Binding-site contacts:
Ligand atom CB contacts residue TYR42 of chain 1.A at 3.3 Å (hydrophobic).
Ligand atom OE1 contacts residue TRP67 of chain 1.A at 3.6 Å.
Ligand atom CG contacts residue TRP67 of chain 1.A at 3.5 Å (hydrophobic).
Ligand atom C contacts residue TRP67 of chain 1.A at 4.0 Å (hydrophobic).
Ligand atom CA contacts residue ALA34 of chain 1.A at 3.8 Å (hydrophobic).
Ligand atom CB contacts residue TRP67 of chain 1.A at 3.5 Å (hydrophobic).
Ligand atom CB contacts residue TRP67 of chain 1.A at 3.7 Å (hydrophobic).
Ligand atom CG contacts residue TRP108 of chain 3.A at 4.0 Å (hydrophobic).
Ligand atom N contacts residue SER33 of chain 1.A at 3.0 Å.
Ligand atom NE2 contacts residue ALA74 of chain 1.A at 4.0 Å.
Ligand atom O contacts residue SER33 of chain 1.A at 4.0 Å.
Ligand atom CD contacts residue ARG72 of chain 1.A at 3.5 Å.
Ligand atom CB contacts residue LEU13 of chain 1.A at 4.0 Å (hydrophobic).
Ligand atom CE1 contacts residue SER76 of chain 1.A at 3.8 Å.
Ligand atom C contacts residue SER33 of chain 1.A at 3.8 Å.
Ligand atom CD2 contacts residue SER76 of chain 1.A at 3.4 Å.
Ligand atom CE1 contacts residue TRP67 of chain 1.A at 3.3 Å (hydrophobic).
Ligand atom OE1 contacts residue LEU98 of chain 1.A at 3.6 Å.
Ligand atom CG contacts residue TRP67 of chain 1.A at 4.0 Å (hydrophobic).
Ligand atom O contacts residue TRP67 of chain 1.A at 3.7 Å.
Ligand atom C contacts residue SER33 of chain 1.A at 3.8 Å.
Ligand atom CG contacts residue ALA74 of chain 1.A at 3.3 Å (hydrophobic).
Ligand atom N contacts residue SER40 of chain 1.A at 3.6 Å.
Ligand atom CA contacts residue TRP67 of chain 1.A at 4.1 Å (hydrophobic).
Ligand atom NE2 contacts residue TRP96 of chain 1.A at 3.5 Å.
Ligand atom CH3 contacts residue LYS109 of chain 3.A at 3.6 Å.
Ligand atom O contacts residue ARG72 of chain 1.A at 3.7 Å.
Ligand atom NE2 contacts residue TRP67 of chain 1.A at 3.4 Å.
Ligand atom NE2 contacts residue LEU98 of chain 1.A at 4.0 Å.
Ligand atom N contacts residue ALA34 of chain 1.A at 3.7 Å.
Ligand atom CB contacts residue TRP108 of chain 3.A at 4.1 Å (hydrophobic).
Ligand atom O contacts residue SER33 of chain 1.A at 3.8 Å.
Ligand atom CD contacts residue ALA74 of chain 1.A at 3.5 Å (hydrophobic).
Ligand atom CB contacts residue TRP108 of chain 3.A at 4.0 Å (hydrophobic).
Ligand atom CD contacts residue THR78 of chain 1.A at 3.7 Å.
Ligand atom O contacts residue SER33 of chain 1.A at 2.7 Å (h-bond).
Ligand atom N contacts residue ALA34 of chain 1.A at 3.9 Å.
Ligand atom OE1 contacts residue THR78 of chain 1.A at 2.5 Å (h-bond).
Ligand atom NE2 contacts residue THR78 of chain 1.A at 3.8 Å.
Ligand atom NE2 contacts residue SER76 of chain 1.A at 2.7 Å (h-bond).

Sequence of chain 3.A:
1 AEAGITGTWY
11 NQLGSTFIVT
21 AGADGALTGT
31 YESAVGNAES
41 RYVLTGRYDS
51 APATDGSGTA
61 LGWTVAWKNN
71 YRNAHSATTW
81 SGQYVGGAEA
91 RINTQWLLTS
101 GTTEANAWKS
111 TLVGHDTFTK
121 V

Sequence of chain 1.A:
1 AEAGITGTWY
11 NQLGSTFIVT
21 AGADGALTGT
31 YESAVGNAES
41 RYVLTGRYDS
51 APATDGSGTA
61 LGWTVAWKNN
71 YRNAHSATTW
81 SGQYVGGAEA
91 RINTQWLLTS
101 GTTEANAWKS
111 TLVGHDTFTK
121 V

This small molecule binds to this protein.
Small molecule (SMILES): CC(=O)N[C@@H](CS)C(=O)N[C@@H](Cc1c[nH]cn1)C(=O)N1CCC[C@H]1C(=O)N[C@@H](CCC(N)=O)C(=O)NCC(=O)N1CCC[C@H]1C(=O)N1CCC[C@H]1C(=O)N[C@@H](CS)C(N)=O